Binding-site contacts:
Ligand atom C1 contacts residue PHE1103 of chain 1.D at 3.9 Å (hydrophobic).
Ligand atom C4 contacts residue HIS1101 of chain 1.D at 3.9 Å.
Ligand atom C1 contacts residue HIS1101 of chain 1.D at 3.7 Å.
Ligand atom C1 contacts residue ASN1098 of chain 1.D at 1.4 Å.
Ligand atom C2 contacts residue HIS1101 of chain 1.D at 4.2 Å.
Ligand atom C1 contacts residue THR1100 of chain 1.D at 3.8 Å.
Ligand atom C3 contacts residue HIS1101 of chain 1.D at 3.6 Å.
Ligand atom O5 contacts residue PHE1103 of chain 1.D at 3.6 Å.
Ligand atom O4 contacts residue HIS1101 of chain 1.D at 3.6 Å.
Ligand atom C5 contacts residue HIS1101 of chain 1.D at 3.3 Å.
Ligand atom O7 contacts residue ASN1098 of chain 1.D at 3.1 Å (h-bond).
Ligand atom C5 contacts residue PHE1103 of chain 1.D at 4.2 Å (hydrophobic).
Ligand atom C5 contacts residue ASN1098 of chain 1.D at 3.7 Å.
Ligand atom O5 contacts residue HIS1101 of chain 1.D at 3.9 Å.
Ligand atom N2 contacts residue ASN1098 of chain 1.D at 2.9 Å (h-bond).
Ligand atom C3 contacts residue THR1100 of chain 1.D at 3.8 Å.
Ligand atom O3 contacts residue HIS1101 of chain 1.D at 4.5 Å.
Ligand atom C6 contacts residue HIS1101 of chain 1.D at 4.3 Å.
Ligand atom O5 contacts residue ASN1098 of chain 1.D at 2.4 Å (h-bond).
Ligand atom C2 contacts residue THR1100 of chain 1.D at 3.7 Å.
Ligand atom C7 contacts residue THR1100 of chain 1.D at 4.0 Å.
Ligand atom C7 contacts residue ASN1098 of chain 1.D at 3.3 Å.
Ligand atom C2 contacts residue ASN1098 of chain 1.D at 2.5 Å.
Ligand atom N2 contacts residue THR1100 of chain 1.D at 3.0 Å (h-bond).
Ligand atom C4 contacts residue ASN1098 of chain 1.D at 4.2 Å.
Ligand atom C8 contacts residue ASN1098 of chain 1.D at 3.5 Å.
Ligand atom C8 contacts residue THR1100 of chain 1.D at 3.6 Å.
Ligand atom O3 contacts residue THR1100 of chain 1.D at 4.5 Å.
Ligand atom C3 contacts residue ASN1098 of chain 1.D at 3.8 Å.
Ligand atom C6 contacts residue PHE1103 of chain 1.D at 4.4 Å (hydrophobic).

Sequence of chain 1.D:
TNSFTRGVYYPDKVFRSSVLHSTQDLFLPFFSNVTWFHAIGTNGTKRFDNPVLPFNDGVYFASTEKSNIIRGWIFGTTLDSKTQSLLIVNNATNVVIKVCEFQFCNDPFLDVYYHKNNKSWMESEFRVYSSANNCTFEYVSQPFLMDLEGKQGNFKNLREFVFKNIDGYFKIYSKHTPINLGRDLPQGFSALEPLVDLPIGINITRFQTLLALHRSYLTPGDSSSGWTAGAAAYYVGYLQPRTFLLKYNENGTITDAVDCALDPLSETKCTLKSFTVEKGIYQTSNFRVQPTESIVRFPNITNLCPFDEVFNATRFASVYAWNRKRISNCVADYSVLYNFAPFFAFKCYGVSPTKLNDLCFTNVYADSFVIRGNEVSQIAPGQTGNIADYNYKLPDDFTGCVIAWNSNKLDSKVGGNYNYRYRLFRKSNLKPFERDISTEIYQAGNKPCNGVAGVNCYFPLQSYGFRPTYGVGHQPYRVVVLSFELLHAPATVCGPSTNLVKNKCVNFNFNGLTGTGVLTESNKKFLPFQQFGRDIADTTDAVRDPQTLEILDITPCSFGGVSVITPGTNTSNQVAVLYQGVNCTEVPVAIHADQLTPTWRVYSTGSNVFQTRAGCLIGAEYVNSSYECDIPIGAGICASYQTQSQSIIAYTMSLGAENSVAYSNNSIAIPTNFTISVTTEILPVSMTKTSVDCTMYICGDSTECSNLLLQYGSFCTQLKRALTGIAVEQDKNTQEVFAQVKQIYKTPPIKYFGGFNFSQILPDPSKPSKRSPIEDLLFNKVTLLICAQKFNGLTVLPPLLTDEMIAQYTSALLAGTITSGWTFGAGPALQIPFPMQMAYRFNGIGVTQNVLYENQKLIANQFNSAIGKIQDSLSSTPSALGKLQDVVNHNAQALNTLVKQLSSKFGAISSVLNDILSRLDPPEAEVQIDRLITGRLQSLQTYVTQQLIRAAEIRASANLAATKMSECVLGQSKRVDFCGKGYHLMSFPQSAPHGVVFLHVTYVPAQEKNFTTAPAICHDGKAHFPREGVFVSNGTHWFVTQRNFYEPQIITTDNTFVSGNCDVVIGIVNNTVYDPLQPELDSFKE

The protein below binds the small molecule below.
Small molecule (SMILES): CC(=O)N[C@H]1[C@H](O[C@H]2[C@H](O)[C@@H](NC(C)=O)CO[C@@H]2CO)O[C@H](CO)[C@@H](O)[C@@H]1O